Sequence of chain 1.Y:
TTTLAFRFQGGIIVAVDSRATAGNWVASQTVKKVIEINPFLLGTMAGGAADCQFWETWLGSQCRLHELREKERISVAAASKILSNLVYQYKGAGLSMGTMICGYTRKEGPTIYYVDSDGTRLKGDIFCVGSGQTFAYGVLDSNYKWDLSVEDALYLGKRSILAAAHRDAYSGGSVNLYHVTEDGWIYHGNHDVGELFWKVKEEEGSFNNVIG

This protein binds this small molecule.
Small molecule (SMILES): CC(C)C[C@H](NC(=O)[C@@H](Cc1ccccc1)N=[N+]=[N-])C(=O)N[C@H](C(=O)N[C@H](CCS(C)(=O)=O)Cc1ccc(CN)cc1)[C@@H](C)O

Binding-site contacts:
Ligand atom C24 contacts residue LYS33 of chain 1.Y at 3.8 Å.
Ligand atom C10 contacts residue THR21 of chain 1.Y at 3.8 Å.
Ligand atom C18 contacts residue MET45 of chain 1.Y at 3.5 Å (hydrophobic).
Ligand atom C13 contacts residue GLY47 of chain 1.Y at 3.7 Å.
Ligand atom C17 contacts residue LYS33 of chain 1.Y at 3.7 Å.
Ligand atom C16 contacts residue GLY47 of chain 1.Y at 3.8 Å.
Ligand atom C20 contacts residue ALA49 of chain 1.Y at 3.7 Å (hydrophobic).
Ligand atom C21 contacts residue ALA49 of chain 1.Y at 3.7 Å (hydrophobic).
Ligand atom O30 contacts residue THR1 of chain 1.Y at 3.0 Å.
Ligand atom C15 contacts residue THR1 of chain 1.Y at 2.4 Å.
Ligand atom S27 contacts residue THR1 of chain 1.Y at 3.5 Å (h-bond).
Ligand atom C9 contacts residue THR21 of chain 1.Y at 3.6 Å.
Ligand atom N52 contacts residue PRO127 of chain 1.Z at 3.7 Å.
Ligand atom C26 contacts residue GLY47 of chain 1.Y at 3.5 Å.
Ligand atom C12 contacts residue GLY47 of chain 1.Y at 3.4 Å.
Ligand atom N11 contacts residue THR21 of chain 1.Y at 3.0 Å (h-bond).
Ligand atom C32 contacts residue GLY47 of chain 1.Y at 3.7 Å.
Ligand atom O33 contacts residue THR21 of chain 1.Y at 3.2 Å (h-bond).
Ligand atom C10 contacts residue ALA49 of chain 1.Y at 3.8 Å (hydrophobic).
Ligand atom O31 contacts residue ALA20 of chain 1.Y at 3.5 Å.
Ligand atom C40 contacts residue ALA49 of chain 1.Y at 3.8 Å (hydrophobic).
Ligand atom N22 contacts residue VAL31 of chain 1.Y at 3.5 Å.
Ligand atom N14 contacts residue THR1 of chain 1.Y at 3.7 Å.
Ligand atom C43 contacts residue ALA27 of chain 1.Y at 3.3 Å (hydrophobic).
Ligand atom C16 contacts residue LYS33 of chain 1.Y at 3.6 Å.
Ligand atom C25 contacts residue THR1 of chain 1.Y at 1.4 Å.
Ligand atom O39 contacts residue ALA49 of chain 1.Y at 3.1 Å (h-bond).
Ligand atom C19 contacts residue MET45 of chain 1.Y at 3.6 Å (hydrophobic).
Ligand atom O31 contacts residue THR21 of chain 1.Y at 3.0 Å (h-bond).
Ligand atom N53 contacts residue PRO127 of chain 1.Z at 3.8 Å.
Ligand atom N14 contacts residue GLY47 of chain 1.Y at 2.9 Å (h-bond).
Ligand atom N22 contacts residue SER130 of chain 1.Z at 3.5 Å (h-bond).
Ligand atom C21 contacts residue VAL31 of chain 1.Y at 3.7 Å (hydrophobic).
Ligand atom C23 contacts residue VAL31 of chain 1.Y at 3.4 Å (hydrophobic).
Ligand atom C26 contacts residue THR1 of chain 1.Y at 2.5 Å.
Ligand atom C23 contacts residue ALA49 of chain 1.Y at 3.4 Å (hydrophobic).
Ligand atom C16 contacts residue THR1 of chain 1.Y at 2.9 Å.
Ligand atom N8 contacts residue ASP126 of chain 1.Z at 3.7 Å.
Ligand atom O30 contacts residue SER131 of chain 1.Y at 2.9 Å (h-bond).
Ligand atom C20 contacts residue VAL31 of chain 1.Y at 3.6 Å (hydrophobic).

Sequence of chain 1.Z:
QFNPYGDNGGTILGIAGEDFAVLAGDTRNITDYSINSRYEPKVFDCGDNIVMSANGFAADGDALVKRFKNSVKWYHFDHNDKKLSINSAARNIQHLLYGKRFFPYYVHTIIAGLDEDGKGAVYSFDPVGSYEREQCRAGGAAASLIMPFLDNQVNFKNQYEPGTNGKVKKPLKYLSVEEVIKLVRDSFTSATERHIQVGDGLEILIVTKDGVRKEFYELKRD